Sequence of chain 2.A:
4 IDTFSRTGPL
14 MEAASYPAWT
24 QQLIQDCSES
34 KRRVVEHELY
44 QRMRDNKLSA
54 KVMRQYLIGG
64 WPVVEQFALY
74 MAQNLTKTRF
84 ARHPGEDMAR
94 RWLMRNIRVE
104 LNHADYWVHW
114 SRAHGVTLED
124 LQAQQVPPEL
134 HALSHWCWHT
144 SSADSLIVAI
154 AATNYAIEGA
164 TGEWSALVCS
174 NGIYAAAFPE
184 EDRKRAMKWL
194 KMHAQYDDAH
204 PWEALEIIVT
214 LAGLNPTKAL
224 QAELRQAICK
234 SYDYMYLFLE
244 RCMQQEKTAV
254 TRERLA

This small molecule binds to this protein.
Small molecule (SMILES): CCCCCCCCC/C=C/C(=O)O

Binding-site contacts:
Ligand atom O1 contacts residue GLU103 of chain 2.A at 3.0 Å (salt-bridge).
Ligand atom C4 contacts residue PHE70 of chain 2.A at 3.8 Å (hydrophobic).
Ligand atom C8 contacts residue GLY63 of chain 2.A at 3.9 Å.
Ligand atom C11 contacts residue PHE241 of chain 2.A at 3.8 Å (hydrophobic).
Ligand atom C11 contacts residue LEU136 of chain 2.A at 4.0 Å (hydrophobic).
Ligand atom C3 contacts residue GLU161 of chain 2.A at 3.3 Å.
Ligand atom C12 contacts residue TYR43 of chain 2.A at 3.5 Å (hydrophobic).
Ligand atom C1 contacts residue FE1 of chain 2.C at 2.5 Å.
Ligand atom C12 contacts residue MET238 of chain 2.A at 3.8 Å (hydrophobic).
Ligand atom C2 contacts residue FE1 of chain 2.C at 3.9 Å.
Ligand atom O2 contacts residue TRP192 of chain 2.A at 3.5 Å (h-bond).
Ligand atom C8 contacts residue TRP110 of chain 2.A at 4.0 Å (hydrophobic).
Ligand atom C7 contacts residue THR164 of chain 2.A at 4.1 Å.
Ligand atom C2 contacts residue TRP192 of chain 2.A at 4.0 Å (hydrophobic).
Ligand atom C1 contacts residue GLU161 of chain 2.A at 3.9 Å.
Ligand atom C2 contacts residue PHE70 of chain 2.A at 4.1 Å (hydrophobic).
Ligand atom C1 contacts residue TRP192 of chain 2.A at 4.1 Å (hydrophobic).
Ligand atom C10 contacts residue TYR59 of chain 2.A at 3.5 Å (hydrophobic).
Ligand atom C1 contacts residue GLU103 of chain 2.A at 3.2 Å.
Ligand atom O2 contacts residue HIS196 of chain 2.A at 3.1 Å (h-bond).
Ligand atom O1 contacts residue HIS196 of chain 2.A at 3.0 Å (h-bond).
Ligand atom C5 contacts residue THR164 of chain 2.A at 3.7 Å.
Ligand atom C2 contacts residue GLU161 of chain 2.A at 4.1 Å.
Ligand atom C1 contacts residue HIS196 of chain 2.A at 3.3 Å.
Ligand atom C6 contacts residue VAL66 of chain 2.A at 3.8 Å (hydrophobic).
Ligand atom O1 contacts residue GLU161 of chain 2.A at 2.9 Å (salt-bridge).
Ligand atom C12 contacts residue LEU242 of chain 2.A at 3.9 Å (hydrophobic).
Ligand atom C7 contacts residue TRP167 of chain 2.A at 3.9 Å (hydrophobic).
Ligand atom O2 contacts residue HIS106 of chain 2.A at 3.4 Å.
Ligand atom C4 contacts residue ILE160 of chain 2.A at 4.1 Å (hydrophobic).
Ligand atom C12 contacts residue PHE241 of chain 2.A at 3.9 Å (hydrophobic).
Ligand atom C3 contacts residue PHE70 of chain 2.A at 3.9 Å (hydrophobic).
Ligand atom O2 contacts residue FE1 of chain 2.C at 2.2 Å.
Ligand atom O1 contacts residue FE1 of chain 2.C at 2.1 Å.
Ligand atom O2 contacts residue GLU103 of chain 2.A at 2.9 Å (salt-bridge).
Ligand atom C9 contacts residue LEU136 of chain 2.A at 3.8 Å (hydrophobic).
Ligand atom C4 contacts residue VAL66 of chain 2.A at 4.0 Å (hydrophobic).
Ligand atom C2 contacts residue VAL67 of chain 2.A at 4.1 Å (hydrophobic).
Ligand atom C5 contacts residue ILE160 of chain 2.A at 4.2 Å (hydrophobic).
Ligand atom C6 contacts residue VAL67 of chain 2.A at 4.0 Å (hydrophobic).